Sequence of chain 1.A:
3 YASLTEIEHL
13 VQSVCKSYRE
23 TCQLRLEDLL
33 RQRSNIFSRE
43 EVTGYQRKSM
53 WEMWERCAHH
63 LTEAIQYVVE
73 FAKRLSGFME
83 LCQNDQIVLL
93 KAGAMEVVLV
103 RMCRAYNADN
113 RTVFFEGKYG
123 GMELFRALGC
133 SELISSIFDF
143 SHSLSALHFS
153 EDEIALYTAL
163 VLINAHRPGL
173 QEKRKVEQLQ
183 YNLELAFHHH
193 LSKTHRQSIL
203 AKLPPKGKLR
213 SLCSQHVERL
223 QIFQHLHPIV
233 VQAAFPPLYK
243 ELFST

Binding-site contacts:
Ligand atom O2 contacts residue CYS24 of chain 1.A at 3.8 Å.
Ligand atom O3 contacts residue ARG106 of chain 1.A at 2.7 Å (salt-bridge).
Ligand atom C50 contacts residue ILE139 of chain 1.A at 4.1 Å (hydrophobic).
Ligand atom C44 contacts residue PHE116 of chain 1.A at 3.9 Å (hydrophobic).
Ligand atom C13 contacts residue ALA66 of chain 1.A at 3.8 Å (hydrophobic).
Ligand atom C65 contacts residue LEU130 of chain 1.A at 3.8 Å (hydrophobic).
Ligand atom C23 contacts residue MET104 of chain 1.A at 3.7 Å (hydrophobic).
Ligand atom C1 contacts residue VAL100 of chain 1.A at 4.2 Å (hydrophobic).
Ligand atom C13 contacts residue HIS62 of chain 1.A at 3.9 Å.
Ligand atom C32 contacts residue LEU63 of chain 1.A at 4.0 Å (hydrophobic).
Ligand atom S1 contacts residue ARG106 of chain 1.A at 3.8 Å.
Ligand atom C65 contacts residue TRP56 of chain 1.A at 3.5 Å (hydrophobic).
Ligand atom C35 contacts residue CYS59 of chain 1.A at 3.9 Å (hydrophobic).
Ligand atom C13 contacts residue GLN25 of chain 1.A at 3.9 Å.
Ligand atom C63 contacts residue HIS218 of chain 1.A at 3.9 Å.
Ligand atom C69 contacts residue CYS59 of chain 1.A at 3.6 Å (hydrophobic).
Ligand atom C32 contacts residue HIS62 of chain 1.A at 3.8 Å.
Ligand atom O3 contacts residue GLN25 of chain 1.A at 3.3 Å (h-bond).
Ligand atom C9 contacts residue GLN25 of chain 1.A at 3.6 Å.
Ligand atom S1 contacts residue GLN25 of chain 1.A at 3.6 Å (h-bond).
Ligand atom C32 contacts residue CYS59 of chain 1.A at 4.0 Å (hydrophobic).
Ligand atom C26 contacts residue MET104 of chain 1.A at 3.7 Å (hydrophobic).
Ligand atom C12 contacts residue ALA66 of chain 1.A at 4.1 Å (hydrophobic).
Ligand atom O2 contacts residue ARG103 of chain 1.A at 3.4 Å (salt-bridge).
Ligand atom C60 contacts residue ILE136 of chain 1.A at 4.0 Å (hydrophobic).
Ligand atom S1 contacts residue LEU26 of chain 1.A at 3.9 Å.
Ligand atom C15 contacts residue HIS62 of chain 1.A at 3.4 Å.
Ligand atom O3 contacts residue CYS24 of chain 1.A at 3.6 Å.
Ligand atom C9 contacts residue LEU26 of chain 1.A at 3.8 Å (hydrophobic).
Ligand atom O4 contacts residue ARG103 of chain 1.A at 3.4 Å.
Ligand atom O6 contacts residue LEU26 of chain 1.A at 3.7 Å.
Ligand atom C4 contacts residue MET104 of chain 1.A at 4.1 Å (hydrophobic).
Ligand atom C1 contacts residue MET104 of chain 1.A at 3.9 Å (hydrophobic).
Ligand atom O6 contacts residue GLN25 of chain 1.A at 4.0 Å.
Ligand atom C44 contacts residue ALA107 of chain 1.A at 3.7 Å (hydrophobic).
Ligand atom O3 contacts residue LEU26 of chain 1.A at 3.0 Å (h-bond).
Ligand atom C4 contacts residue ARG103 of chain 1.A at 3.8 Å.
Ligand atom O4 contacts residue ARG106 of chain 1.A at 3.8 Å.
Ligand atom O2 contacts residue GLN25 of chain 1.A at 2.9 Å (h-bond).
Ligand atom C54 contacts residue ILE136 of chain 1.A at 3.9 Å (hydrophobic).

This protein binds this small molecule.
Small molecule (SMILES): CC(C)CCC[C@@H](C)[C@H]1CC[C@H]2[C@@H]3CC=C4C[C@@H](OS(=O)(=O)O)CC[C@]4(C)[C@H]3CC[C@]12C